Binding-site contacts:
Ligand atom O2 contacts residue NAG1 of chain 1.F at 2.5 Å (h-bond).
Ligand atom C4 contacts residue TYR60 of chain 1.B at 4.0 Å (hydrophobic).
Ligand atom C5 contacts residue TYR60 of chain 1.B at 4.1 Å (hydrophobic).
Ligand atom O2 contacts residue NAG2 of chain 1.F at 4.4 Å.
Ligand atom C3 contacts residue TYR60 of chain 1.B at 3.8 Å (hydrophobic).
Ligand atom O5 contacts residue GLU58 of chain 1.B at 4.2 Å.
Ligand atom O3 contacts residue NAG1 of chain 1.F at 4.0 Å.
Ligand atom O3 contacts residue TYR60 of chain 1.B at 3.8 Å.
Ligand atom C6 contacts residue GLU58 of chain 1.B at 3.5 Å.
Ligand atom C2 contacts residue NAG1 of chain 1.F at 2.4 Å.
Ligand atom C4 contacts residue NAG1 of chain 1.F at 3.6 Å.
Ligand atom C5 contacts residue NAG1 of chain 1.F at 3.2 Å.
Ligand atom C1 contacts residue MAN6 of chain 1.F at 4.0 Å.
Ligand atom O5 contacts residue NAG2 of chain 1.F at 4.2 Å.
Ligand atom C3 contacts residue NAG1 of chain 1.F at 2.8 Å.
Ligand atom C1 contacts residue NAG2 of chain 1.F at 4.0 Å.
Ligand atom C6 contacts residue TYR60 of chain 1.B at 4.4 Å (hydrophobic).
Ligand atom C1 contacts residue NAG1 of chain 1.F at 2.1 Å.
Ligand atom C5 contacts residue GLU58 of chain 1.B at 3.8 Å.
Ligand atom O5 contacts residue NAG1 of chain 1.F at 2.7 Å (h-bond).

Sequence of chain 1.B:
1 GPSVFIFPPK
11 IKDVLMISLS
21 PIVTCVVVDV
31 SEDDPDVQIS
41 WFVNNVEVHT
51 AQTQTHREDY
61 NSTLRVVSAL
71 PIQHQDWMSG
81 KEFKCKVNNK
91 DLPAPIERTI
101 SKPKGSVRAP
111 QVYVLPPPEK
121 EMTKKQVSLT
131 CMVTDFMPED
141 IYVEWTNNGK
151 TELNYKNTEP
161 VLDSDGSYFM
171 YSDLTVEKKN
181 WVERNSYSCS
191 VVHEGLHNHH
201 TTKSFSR

This protein binds this small molecule.
Small molecule (SMILES): C[C@@H]1O[C@@H](O)[C@@H](O)[C@H](O)[C@@H]1O